The protein below binds the small molecule below.
Small molecule (SMILES): NS(=O)(=O)c1cccc2ccccc12

Sequence of chain 1.A:
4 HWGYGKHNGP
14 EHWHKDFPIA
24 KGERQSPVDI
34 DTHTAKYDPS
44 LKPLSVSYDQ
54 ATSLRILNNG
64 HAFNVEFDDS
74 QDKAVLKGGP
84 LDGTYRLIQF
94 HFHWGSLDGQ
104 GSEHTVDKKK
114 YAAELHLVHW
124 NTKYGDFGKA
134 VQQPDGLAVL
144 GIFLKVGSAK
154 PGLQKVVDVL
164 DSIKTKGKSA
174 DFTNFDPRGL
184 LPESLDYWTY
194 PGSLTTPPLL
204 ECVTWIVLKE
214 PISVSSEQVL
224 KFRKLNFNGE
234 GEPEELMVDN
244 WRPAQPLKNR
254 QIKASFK

Binding-site contacts:
Ligand atom S7 contacts residue HIS119 of chain 1.A at 4.0 Å.
Ligand atom C11 contacts residue PHE130 of chain 1.A at 3.5 Å (hydrophobic).
Ligand atom O8 contacts residue SER196 of chain 1.A at 4.0 Å.
Ligand atom C6 contacts residue THR199 of chain 1.A at 3.7 Å.
Ligand atom O9 contacts residue HIS119 of chain 1.A at 3.5 Å (h-bond).
Ligand atom C1 contacts residue GLN92 of chain 1.A at 3.9 Å.
Ligand atom S7 contacts residue THR198 of chain 1.A at 3.9 Å.
Ligand atom N10 contacts residue GLU106 of chain 1.A at 3.9 Å.
Ligand atom C13 contacts residue VAL121 of chain 1.A at 3.6 Å (hydrophobic).
Ligand atom O9 contacts residue VAL121 of chain 1.A at 3.9 Å.
Ligand atom C13 contacts residue VAL142 of chain 1.A at 4.0 Å (hydrophobic).
Ligand atom C2 contacts residue LEU197 of chain 1.A at 3.9 Å (hydrophobic).
Ligand atom C14 contacts residue LEU197 of chain 1.A at 3.6 Å (hydrophobic).
Ligand atom S7 contacts residue HIS94 of chain 1.A at 3.8 Å.
Ligand atom C5 contacts residue HIS94 of chain 1.A at 3.5 Å.
Ligand atom O9 contacts residue TRP208 of chain 1.A at 3.9 Å.
Ligand atom S7 contacts residue ZN1 of chain 1.B at 3.0 Å.
Ligand atom C13 contacts residue LEU197 of chain 1.A at 3.4 Å (hydrophobic).
Ligand atom C12 contacts residue LEU197 of chain 1.A at 3.6 Å (hydrophobic).
Ligand atom O9 contacts residue HIS94 of chain 1.A at 3.3 Å.
Ligand atom O9 contacts residue ZN1 of chain 1.B at 3.1 Å.
Ligand atom N10 contacts residue HIS119 of chain 1.A at 3.4 Å (h-bond).
Ligand atom C5 contacts residue THR199 of chain 1.A at 3.8 Å.
Ligand atom N10 contacts residue THR198 of chain 1.A at 2.7 Å (h-bond).
Ligand atom C12 contacts residue VAL121 of chain 1.A at 3.7 Å (hydrophobic).
Ligand atom C11 contacts residue LEU197 of chain 1.A at 3.9 Å (hydrophobic).
Ligand atom C12 contacts residue LEU140 of chain 1.A at 3.8 Å (hydrophobic).
Ligand atom C13 contacts residue LEU140 of chain 1.A at 3.8 Å (hydrophobic).
Ligand atom O8 contacts residue LEU197 of chain 1.A at 3.3 Å.
Ligand atom C14 contacts residue VAL142 of chain 1.A at 3.9 Å (hydrophobic).
Ligand atom C4 contacts residue HIS94 of chain 1.A at 3.7 Å.
Ligand atom O8 contacts residue THR198 of chain 1.A at 2.8 Å (h-bond).
Ligand atom N10 contacts residue HIS94 of chain 1.A at 3.3 Å (h-bond).
Ligand atom O9 contacts residue VAL142 of chain 1.A at 3.7 Å.
Ligand atom C6 contacts residue GLN92 of chain 1.A at 4.0 Å.
Ligand atom N10 contacts residue ZN1 of chain 1.B at 2.0 Å.
Ligand atom C12 contacts residue PHE130 of chain 1.A at 3.6 Å (hydrophobic).
Ligand atom N10 contacts residue HIS96 of chain 1.A at 3.3 Å (h-bond).
Ligand atom C3 contacts residue LEU197 of chain 1.A at 3.8 Å (hydrophobic).
Ligand atom O8 contacts residue TRP208 of chain 1.A at 3.5 Å.